Binding-site contacts:
Ligand atom N16 contacts residue TYR196 of chain 1.D at 3.9 Å.
Ligand atom N9 contacts residue TYR196 of chain 1.D at 3.7 Å.
Ligand atom N14 contacts residue TYR196 of chain 1.D at 3.4 Å.
Ligand atom C15 contacts residue TYR63 of chain 1.C at 3.9 Å (hydrophobic).
Ligand atom C8 contacts residue TYR203 of chain 1.D at 3.6 Å (hydrophobic).
Ligand atom C1 contacts residue ILE126 of chain 1.C at 3.7 Å (hydrophobic).
Ligand atom CL7 contacts residue MET124 of chain 1.C at 3.1 Å.
Ligand atom N16 contacts residue CYS198 of chain 1.D at 3.5 Å (h-bond).
Ligand atom C3 contacts residue ILE126 of chain 1.C at 3.9 Å (hydrophobic).
Ligand atom S11 contacts residue TYR63 of chain 1.C at 3.5 Å.
Ligand atom C6 contacts residue MET124 of chain 1.C at 3.6 Å (hydrophobic).
Ligand atom N2 contacts residue TRP155 of chain 1.D at 3.9 Å.
Ligand atom N14 contacts residue CYS198 of chain 1.D at 3.4 Å (h-bond).
Ligand atom N16 contacts residue ILE126 of chain 1.C at 3.8 Å.
Ligand atom N9 contacts residue TRP155 of chain 1.D at 3.5 Å (h-bond).
Ligand atom C10 contacts residue TYR196 of chain 1.D at 3.6 Å (hydrophobic).
Ligand atom C13 contacts residue TRP155 of chain 1.D at 3.2 Å (hydrophobic).
Ligand atom CL7 contacts residue PHE125 of chain 1.C at 3.9 Å.
Ligand atom C15 contacts residue CYS198 of chain 1.D at 3.5 Å (hydrophobic).
Ligand atom C5 contacts residue CYS198 of chain 1.D at 3.7 Å (hydrophobic).
Ligand atom S11 contacts residue TYR196 of chain 1.D at 3.9 Å.
Ligand atom C12 contacts residue IPA1 of chain 1.P at 3.6 Å.
Ligand atom C15 contacts residue TYR196 of chain 1.D at 3.5 Å (hydrophobic).
Ligand atom C12 contacts residue TYR196 of chain 1.D at 3.8 Å (hydrophobic).
Ligand atom N14 contacts residue ILE126 of chain 1.C at 3.5 Å.
Ligand atom C13 contacts residue IPA1 of chain 1.P at 3.6 Å.
Ligand atom C12 contacts residue TYR101 of chain 1.D at 3.6 Å (hydrophobic).
Ligand atom C8 contacts residue TRP155 of chain 1.D at 3.0 Å (hydrophobic).
Ligand atom S11 contacts residue TRP155 of chain 1.D at 3.9 Å.
Ligand atom N2 contacts residue ILE126 of chain 1.C at 3.6 Å.
Ligand atom N2 contacts residue VAL156 of chain 1.D at 3.8 Å.
Ligand atom N16 contacts residue SER197 of chain 1.D at 3.9 Å.
Ligand atom C3 contacts residue TRP155 of chain 1.D at 3.1 Å (hydrophobic).
Ligand atom C13 contacts residue TYR196 of chain 1.D at 4.0 Å (hydrophobic).
Ligand atom CL7 contacts residue VAL116 of chain 1.C at 3.8 Å.
Ligand atom C4 contacts residue TRP155 of chain 1.D at 3.1 Å (hydrophobic).
Ligand atom C5 contacts residue TYR203 of chain 1.D at 3.3 Å (hydrophobic).
Ligand atom N16 contacts residue TYR63 of chain 1.C at 3.6 Å.
Ligand atom C15 contacts residue ILE126 of chain 1.C at 3.5 Å (hydrophobic).
Ligand atom C12 contacts residue TRP155 of chain 1.D at 3.6 Å (hydrophobic).

Sequence of chain 1.D:
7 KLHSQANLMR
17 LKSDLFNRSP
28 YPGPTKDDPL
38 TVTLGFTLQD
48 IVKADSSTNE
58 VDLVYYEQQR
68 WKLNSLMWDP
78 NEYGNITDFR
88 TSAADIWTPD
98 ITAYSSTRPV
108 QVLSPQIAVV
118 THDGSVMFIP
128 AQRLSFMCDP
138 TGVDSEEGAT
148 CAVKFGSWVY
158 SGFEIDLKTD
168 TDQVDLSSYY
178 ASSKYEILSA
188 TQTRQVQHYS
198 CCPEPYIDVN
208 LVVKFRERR

Sequence of chain 1.C:
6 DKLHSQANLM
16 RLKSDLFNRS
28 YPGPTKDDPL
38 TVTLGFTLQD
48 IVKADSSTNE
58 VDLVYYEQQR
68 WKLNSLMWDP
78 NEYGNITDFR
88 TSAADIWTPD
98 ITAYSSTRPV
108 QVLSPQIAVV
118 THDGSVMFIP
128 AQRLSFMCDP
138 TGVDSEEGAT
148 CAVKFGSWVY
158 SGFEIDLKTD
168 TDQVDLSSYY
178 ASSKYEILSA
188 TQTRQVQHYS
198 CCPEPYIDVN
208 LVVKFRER

This small molecule binds to this protein.
Small molecule (SMILES): N#C/N=C1\SCCN1Cc1ccc(Cl)nc1